Sequence of chain 1.C:
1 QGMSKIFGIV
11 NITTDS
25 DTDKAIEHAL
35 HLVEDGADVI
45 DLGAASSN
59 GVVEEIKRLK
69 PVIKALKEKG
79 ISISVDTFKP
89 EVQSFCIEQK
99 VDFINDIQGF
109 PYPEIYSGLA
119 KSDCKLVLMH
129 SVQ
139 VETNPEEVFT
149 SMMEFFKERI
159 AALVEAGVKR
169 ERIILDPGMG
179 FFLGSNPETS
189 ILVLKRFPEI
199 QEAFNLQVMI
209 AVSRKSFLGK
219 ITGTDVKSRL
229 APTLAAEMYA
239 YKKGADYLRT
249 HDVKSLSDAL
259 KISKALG

The small molecule below binds the protein below.
Small molecule (SMILES): Nc1nc2ncc(CO)nc2c(=O)[nH]1

Binding-site contacts:
Ligand atom C4 contacts residue MET127 of chain 1.C at 3.7 Å (hydrophobic).
Ligand atom N8 contacts residue ASP84 of chain 1.C at 3.5 Å (salt-bridge).
Ligand atom N2 contacts residue MET207 of chain 1.C at 4.0 Å.
Ligand atom N5 contacts residue PHE180 of chain 1.C at 3.6 Å.
Ligand atom N2 contacts residue ASP174 of chain 1.C at 2.7 Å (salt-bridge).
Ligand atom C9 contacts residue ILE105 of chain 1.C at 3.9 Å (hydrophobic).
Ligand atom O4 contacts residue LYS213 of chain 1.C at 2.7 Å (salt-bridge).
Ligand atom N1 contacts residue MET127 of chain 1.C at 4.2 Å.
Ligand atom C2 contacts residue ASN103 of chain 1.C at 3.4 Å.
Ligand atom C2 contacts residue MET127 of chain 1.C at 3.7 Å (hydrophobic).
Ligand atom N8 contacts residue ASN103 of chain 1.C at 4.3 Å.
Ligand atom N5 contacts residue ARG247 of chain 1.C at 4.1 Å.
Ligand atom C2 contacts residue ALA209 of chain 1.C at 4.3 Å (hydrophobic).
Ligand atom C2 contacts residue ARG247 of chain 1.C at 4.1 Å.
Ligand atom O4 contacts residue MET127 of chain 1.C at 3.6 Å.
Ligand atom N1 contacts residue ASN103 of chain 1.C at 2.9 Å (h-bond).
Ligand atom C10 contacts residue ARG247 of chain 1.C at 4.0 Å.
Ligand atom C10 contacts residue LYS213 of chain 1.C at 4.2 Å.
Ligand atom C4 contacts residue LYS213 of chain 1.C at 3.6 Å.
Ligand atom O4 contacts residue ALA209 of chain 1.C at 3.5 Å.
Ligand atom N2 contacts residue ASN103 of chain 1.C at 2.8 Å (h-bond).
Ligand atom C6 contacts residue ARG247 of chain 1.C at 3.8 Å.
Ligand atom N3 contacts residue ASP174 of chain 1.C at 3.2 Å (salt-bridge).
Ligand atom C7 contacts residue ARG247 of chain 1.C at 3.3 Å.
Ligand atom N8 contacts residue ARG247 of chain 1.C at 3.1 Å (salt-bridge).
Ligand atom N1 contacts residue ARG247 of chain 1.C at 3.6 Å (salt-bridge).
Ligand atom C7 contacts residue ASP84 of chain 1.C at 3.9 Å.
Ligand atom N5 contacts residue LYS213 of chain 1.C at 4.0 Å.
Ligand atom C9 contacts residue ARG247 of chain 1.C at 3.4 Å.
Ligand atom N1 contacts residue ASP84 of chain 1.C at 4.2 Å.
Ligand atom C2 contacts residue ASP174 of chain 1.C at 3.3 Å.
Ligand atom C9 contacts residue ASN103 of chain 1.C at 4.0 Å.
Ligand atom C6A contacts residue PHE180 of chain 1.C at 3.8 Å (hydrophobic).
Ligand atom N3 contacts residue MET127 of chain 1.C at 3.6 Å.
Ligand atom N1 contacts residue ILE105 of chain 1.C at 3.9 Å.
Ligand atom N8 contacts residue ILE105 of chain 1.C at 3.9 Å.
Ligand atom C6 contacts residue PHE180 of chain 1.C at 3.9 Å (hydrophobic).
Ligand atom N2 contacts residue MET127 of chain 1.C at 4.1 Å.
Ligand atom C4 contacts residue ALA209 of chain 1.C at 3.6 Å (hydrophobic).
Ligand atom N3 contacts residue ALA209 of chain 1.C at 3.5 Å.